Sequence of chain 1.C:
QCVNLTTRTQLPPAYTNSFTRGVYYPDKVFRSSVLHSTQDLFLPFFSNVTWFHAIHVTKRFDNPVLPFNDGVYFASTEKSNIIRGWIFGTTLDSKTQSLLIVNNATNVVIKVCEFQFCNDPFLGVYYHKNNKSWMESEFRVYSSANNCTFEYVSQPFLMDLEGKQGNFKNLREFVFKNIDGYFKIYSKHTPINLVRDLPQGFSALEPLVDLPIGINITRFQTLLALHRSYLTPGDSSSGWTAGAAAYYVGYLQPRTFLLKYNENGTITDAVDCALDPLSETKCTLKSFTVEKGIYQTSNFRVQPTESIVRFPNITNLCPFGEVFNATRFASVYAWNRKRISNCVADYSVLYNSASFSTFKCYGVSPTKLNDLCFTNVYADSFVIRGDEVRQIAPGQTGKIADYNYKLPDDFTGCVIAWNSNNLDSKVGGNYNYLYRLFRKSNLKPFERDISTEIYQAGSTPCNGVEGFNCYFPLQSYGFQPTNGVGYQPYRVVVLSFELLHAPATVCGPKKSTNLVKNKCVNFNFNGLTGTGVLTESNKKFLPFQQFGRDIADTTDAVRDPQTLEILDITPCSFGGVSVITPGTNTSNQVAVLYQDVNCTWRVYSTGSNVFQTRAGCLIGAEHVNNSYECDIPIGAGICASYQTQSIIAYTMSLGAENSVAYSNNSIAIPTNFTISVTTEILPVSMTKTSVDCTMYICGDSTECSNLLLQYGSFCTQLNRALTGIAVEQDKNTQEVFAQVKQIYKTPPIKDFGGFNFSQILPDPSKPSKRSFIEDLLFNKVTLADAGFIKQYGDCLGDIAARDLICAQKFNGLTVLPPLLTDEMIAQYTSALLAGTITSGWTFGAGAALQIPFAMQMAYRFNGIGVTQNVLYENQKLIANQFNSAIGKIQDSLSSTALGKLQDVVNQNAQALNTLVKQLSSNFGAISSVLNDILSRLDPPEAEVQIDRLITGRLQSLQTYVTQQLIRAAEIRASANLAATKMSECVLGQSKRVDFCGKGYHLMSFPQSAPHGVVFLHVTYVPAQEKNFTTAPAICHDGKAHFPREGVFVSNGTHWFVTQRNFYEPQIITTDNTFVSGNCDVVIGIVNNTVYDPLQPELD

This protein binds this small molecule.
Small molecule (SMILES): CC(=O)N[C@@H]1[C@@H](O)[C@H](O)[C@@H](CO)O[C@H]1O

Binding-site contacts:
Ligand atom O3 contacts residue NAG1 of chain 1.WB at 3.2 Å.
Ligand atom O5 contacts residue ASN1134 of chain 1.C at 2.5 Å (h-bond).
Ligand atom C3 contacts residue NAG1 of chain 1.WB at 3.5 Å.
Ligand atom O6 contacts residue NAG1 of chain 1.WB at 3.7 Å.
Ligand atom C3 contacts residue ASN1134 of chain 1.C at 3.7 Å.
Ligand atom O4 contacts residue NAG1 of chain 1.WB at 1.7 Å.
Ligand atom C6 contacts residue NAG1 of chain 1.WB at 3.1 Å.
Ligand atom N2 contacts residue ASN1134 of chain 1.C at 2.7 Å (h-bond).
Ligand atom C1 contacts residue ASN1134 of chain 1.C at 1.4 Å.
Ligand atom O7 contacts residue ASN1134 of chain 1.C at 3.7 Å.
Ligand atom C5 contacts residue ASN1134 of chain 1.C at 3.8 Å.
Ligand atom C4 contacts residue NAG1 of chain 1.WB at 2.9 Å.
Ligand atom C4 contacts residue ASN1134 of chain 1.C at 4.2 Å.
Ligand atom C5 contacts residue NAG1 of chain 1.WB at 4.0 Å.
Ligand atom C8 contacts residue ASN1134 of chain 1.C at 4.4 Å.
Ligand atom C7 contacts residue ASN1134 of chain 1.C at 3.4 Å.
Ligand atom C2 contacts residue ASN1134 of chain 1.C at 2.4 Å.